This protein binds this small molecule.
Small molecule (SMILES): CC[C@H](/C=C(/C)[C@@H]1C[C@@H](OC)C[C@H](O)C(C)(C)[C@@]2(O)O[C@@H](C[C@@H](OC)[C@H](O)C(=O)O1)C[C@@H](OC)[C@H]2O)CO

Sequence of chain 10.B:
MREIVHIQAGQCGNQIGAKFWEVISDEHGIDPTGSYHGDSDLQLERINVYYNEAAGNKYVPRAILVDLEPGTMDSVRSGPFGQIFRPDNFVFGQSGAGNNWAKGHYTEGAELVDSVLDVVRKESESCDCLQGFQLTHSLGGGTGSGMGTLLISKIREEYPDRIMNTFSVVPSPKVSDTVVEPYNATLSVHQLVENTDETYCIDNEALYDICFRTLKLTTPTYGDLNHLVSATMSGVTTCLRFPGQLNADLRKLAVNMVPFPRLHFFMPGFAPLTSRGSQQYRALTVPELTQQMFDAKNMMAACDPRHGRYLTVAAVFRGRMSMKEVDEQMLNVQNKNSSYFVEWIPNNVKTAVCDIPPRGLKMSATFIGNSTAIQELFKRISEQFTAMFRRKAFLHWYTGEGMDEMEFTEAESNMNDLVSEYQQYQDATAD

Binding-site contacts:
Ligand atom C1 contacts residue PHE294 of chain 10.B at 3.5 Å (hydrophobic).
Ligand atom O8 contacts residue ARG121 of chain 11.B at 3.8 Å.
Ligand atom C24 contacts residue PHE294 of chain 10.B at 2.8 Å (hydrophobic).
Ligand atom C24 contacts residue TYR310 of chain 10.B at 3.5 Å (hydrophobic).
Ligand atom O1 contacts residue ARG306 of chain 10.B at 4.0 Å.
Ligand atom O8 contacts residue LYS122 of chain 11.B at 3.9 Å.
Ligand atom C22 contacts residue PHE294 of chain 10.B at 3.7 Å (hydrophobic).
Ligand atom C18 contacts residue ARG121 of chain 11.B at 3.8 Å.
Ligand atom O2 contacts residue ASP295 of chain 10.B at 2.8 Å (salt-bridge).
Ligand atom C6 contacts residue ASP118 of chain 11.B at 3.6 Å.
Ligand atom O3 contacts residue ARG306 of chain 10.B at 2.8 Å (salt-bridge).
Ligand atom C20 contacts residue PHE294 of chain 10.B at 3.7 Å (hydrophobic).
Ligand atom O15 contacts residue PHE294 of chain 10.B at 3.9 Å.
Ligand atom C1 contacts residue ASP295 of chain 10.B at 3.9 Å.
Ligand atom O1 contacts residue ASP295 of chain 10.B at 3.3 Å.
Ligand atom C3 contacts residue ARG306 of chain 10.B at 3.8 Å.
Ligand atom C27 contacts residue VAL333 of chain 10.B at 3.6 Å (hydrophobic).
Ligand atom C15 contacts residue PHE294 of chain 10.B at 3.7 Å (hydrophobic).
Ligand atom O24 contacts residue TYR310 of chain 10.B at 3.2 Å (h-bond).
Ligand atom C2 contacts residue ARG306 of chain 10.B at 3.8 Å.
Ligand atom C25 contacts residue TYR340 of chain 10.B at 3.7 Å (hydrophobic).
Ligand atom C14 contacts residue ASN337 of chain 10.B at 3.8 Å.
Ligand atom C17 contacts residue LYS122 of chain 11.B at 3.6 Å.
Ligand atom C8 contacts residue ASP118 of chain 11.B at 3.5 Å.
Ligand atom C17 contacts residue ASP118 of chain 11.B at 3.8 Å.
Ligand atom C16 contacts residue ARG306 of chain 10.B at 3.6 Å.
Ligand atom O1 contacts residue PHE294 of chain 10.B at 2.8 Å (h-bond).
Ligand atom O1 contacts residue ALA296 of chain 10.B at 2.8 Å (h-bond).
Ligand atom O24 contacts residue PHE294 of chain 10.B at 2.5 Å (h-bond).
Ligand atom C1 contacts residue ALA296 of chain 10.B at 3.8 Å (hydrophobic).
Ligand atom C19 contacts residue LYS122 of chain 11.B at 3.8 Å.
Ligand atom C26 contacts residue PHE294 of chain 10.B at 2.9 Å (hydrophobic).
Ligand atom O2 contacts residue ALA296 of chain 10.B at 3.6 Å (h-bond).
Ligand atom C2 contacts residue ASP295 of chain 10.B at 3.5 Å.
Ligand atom O2 contacts residue ARG306 of chain 10.B at 3.0 Å (salt-bridge).
Ligand atom O8 contacts residue ASP118 of chain 11.B at 2.4 Å (salt-bridge).
Ligand atom O7 contacts residue ASP118 of chain 11.B at 3.6 Å.
Ligand atom O24 contacts residue ASP295 of chain 10.B at 4.0 Å.
Ligand atom C23 contacts residue PHE294 of chain 10.B at 2.6 Å (hydrophobic).
Ligand atom C27 contacts residue PHE294 of chain 10.B at 3.2 Å (hydrophobic).

Sequence of chain 11.B:
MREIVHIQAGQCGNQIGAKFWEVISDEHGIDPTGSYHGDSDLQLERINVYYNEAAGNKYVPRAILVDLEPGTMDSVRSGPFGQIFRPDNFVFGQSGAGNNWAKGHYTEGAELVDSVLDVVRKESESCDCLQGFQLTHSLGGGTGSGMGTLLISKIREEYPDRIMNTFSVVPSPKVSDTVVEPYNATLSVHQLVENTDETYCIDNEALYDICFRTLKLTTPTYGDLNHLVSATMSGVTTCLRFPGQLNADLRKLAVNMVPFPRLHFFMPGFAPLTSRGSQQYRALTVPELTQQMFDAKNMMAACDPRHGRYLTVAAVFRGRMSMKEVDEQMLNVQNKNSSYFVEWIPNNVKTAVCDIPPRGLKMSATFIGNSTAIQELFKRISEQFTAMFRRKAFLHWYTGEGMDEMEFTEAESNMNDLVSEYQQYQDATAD